Sequence of chain 1.M:
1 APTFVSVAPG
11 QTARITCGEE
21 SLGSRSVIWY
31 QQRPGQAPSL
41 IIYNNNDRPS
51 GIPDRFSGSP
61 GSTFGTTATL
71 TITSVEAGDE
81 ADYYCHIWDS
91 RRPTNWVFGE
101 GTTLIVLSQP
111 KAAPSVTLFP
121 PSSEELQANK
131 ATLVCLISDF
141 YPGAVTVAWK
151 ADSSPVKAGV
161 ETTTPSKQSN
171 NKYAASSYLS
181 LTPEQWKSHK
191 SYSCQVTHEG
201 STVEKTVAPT

Sequence of chain 1.C:
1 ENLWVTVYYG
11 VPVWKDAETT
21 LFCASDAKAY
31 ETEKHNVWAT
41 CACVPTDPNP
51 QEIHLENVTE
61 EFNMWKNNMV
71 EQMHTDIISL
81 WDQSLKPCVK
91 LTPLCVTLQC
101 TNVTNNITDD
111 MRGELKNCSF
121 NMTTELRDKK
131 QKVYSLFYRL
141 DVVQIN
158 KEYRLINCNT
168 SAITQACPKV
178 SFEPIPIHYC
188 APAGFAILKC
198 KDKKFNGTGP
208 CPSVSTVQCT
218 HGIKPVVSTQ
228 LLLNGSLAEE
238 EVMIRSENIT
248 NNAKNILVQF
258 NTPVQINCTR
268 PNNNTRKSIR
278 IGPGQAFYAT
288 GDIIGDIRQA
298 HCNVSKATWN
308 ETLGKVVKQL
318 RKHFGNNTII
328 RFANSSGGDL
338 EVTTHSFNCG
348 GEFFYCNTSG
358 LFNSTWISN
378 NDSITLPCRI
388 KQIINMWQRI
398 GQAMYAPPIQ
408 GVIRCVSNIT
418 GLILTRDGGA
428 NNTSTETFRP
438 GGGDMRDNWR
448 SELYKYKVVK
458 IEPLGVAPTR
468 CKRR

Sequence of chain 1.N:
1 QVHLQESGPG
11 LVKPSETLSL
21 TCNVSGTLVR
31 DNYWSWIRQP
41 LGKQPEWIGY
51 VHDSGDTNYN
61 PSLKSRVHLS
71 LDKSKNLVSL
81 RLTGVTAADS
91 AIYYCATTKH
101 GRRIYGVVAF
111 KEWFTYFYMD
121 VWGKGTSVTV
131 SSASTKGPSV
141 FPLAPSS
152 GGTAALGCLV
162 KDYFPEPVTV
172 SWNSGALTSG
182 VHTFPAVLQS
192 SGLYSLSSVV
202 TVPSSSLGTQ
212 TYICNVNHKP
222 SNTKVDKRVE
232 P

This protein binds this small molecule.
Small molecule (SMILES): CC(=O)N[C@H]1[C@H](O[C@H]2[C@H](O)[C@@H](NC(C)=O)CO[C@@H]2CO)O[C@H](CO)[C@@H](O[C@@H]2O[C@H](CO[C@H]3O[C@H](CO[C@H]4O[C@H](CO)[C@@H](O)[C@H](O)[C@@H]4O)[C@@H](O)[C@H](O[C@H]4O[C@H](CO)[C@@H](O)[C@H](O)[C@@H]4O)[C@@H]3O)[C@@H](O)[C@H](O[C@H]3O[C@H](CO)[C@@H](O)[C@H](O)[C@@H]3O[C@H]3O[C@H](CO)[C@@H](O)[C@H](O)[C@@H]3O)[C@@H]2O)[C@@H]1O

Binding-site contacts:
Ligand atom C8 contacts residue HIS298 of chain 1.C at 3.1 Å.
Ligand atom C8 contacts residue THR266 of chain 1.C at 3.3 Å.
Ligand atom C2 contacts residue GLY106 of chain 1.N at 3.8 Å.
Ligand atom C5 contacts residue ASN300 of chain 1.C at 3.7 Å.
Ligand atom O7 contacts residue VAL107 of chain 1.N at 2.8 Å (h-bond).
Ligand atom N2 contacts residue ASN300 of chain 1.C at 2.9 Å (h-bond).
Ligand atom C4 contacts residue SER62 of chain 1.M at 4.0 Å.
Ligand atom C4 contacts residue ARG103 of chain 1.N at 3.9 Å.
Ligand atom C2 contacts residue SER62 of chain 1.M at 3.8 Å.
Ligand atom O2 contacts residue SER62 of chain 1.M at 4.0 Å.
Ligand atom C5 contacts residue ILE104 of chain 1.N at 3.8 Å (hydrophobic).
Ligand atom O5 contacts residue ASN300 of chain 1.C at 2.4 Å (h-bond).
Ligand atom O4 contacts residue ASN45 of chain 1.M at 2.5 Å (h-bond).
Ligand atom C3 contacts residue SER62 of chain 1.M at 3.7 Å.
Ligand atom C6 contacts residue ILE104 of chain 1.N at 4.0 Å (hydrophobic).
Ligand atom O3 contacts residue PRO60 of chain 1.M at 3.2 Å.
Ligand atom O7 contacts residue VAL108 of chain 1.N at 3.5 Å.
Ligand atom C5 contacts residue ARG103 of chain 1.N at 3.7 Å.
Ligand atom O3 contacts residue SER62 of chain 1.M at 3.4 Å (h-bond).
Ligand atom O3 contacts residue GLY61 of chain 1.M at 2.7 Å (h-bond).
Ligand atom C3 contacts residue GLY61 of chain 1.M at 3.9 Å.
Ligand atom O5 contacts residue VAL107 of chain 1.N at 3.7 Å.
Ligand atom C2 contacts residue ASN300 of chain 1.C at 2.5 Å.
Ligand atom C7 contacts residue VAL107 of chain 1.N at 4.0 Å (hydrophobic).
Ligand atom O5 contacts residue GLY106 of chain 1.N at 3.9 Å.
Ligand atom O5 contacts residue THR382 of chain 1.C at 3.9 Å.
Ligand atom O4 contacts residue GLY61 of chain 1.M at 3.9 Å.
Ligand atom C4 contacts residue GLY106 of chain 1.N at 3.4 Å.
Ligand atom O3 contacts residue GLY106 of chain 1.N at 3.9 Å.
Ligand atom C7 contacts residue ASN300 of chain 1.C at 3.4 Å.
Ligand atom C3 contacts residue GLY106 of chain 1.N at 3.9 Å.
Ligand atom C4 contacts residue ASN45 of chain 1.M at 3.7 Å.
Ligand atom C6 contacts residue THR382 of chain 1.C at 3.9 Å.
Ligand atom C3 contacts residue ASN300 of chain 1.C at 3.8 Å.
Ligand atom O4 contacts residue ILE104 of chain 1.N at 3.8 Å.
Ligand atom C1 contacts residue ASN300 of chain 1.C at 1.4 Å.
Ligand atom O4 contacts residue VAL107 of chain 1.N at 3.4 Å.
Ligand atom O4 contacts residue ARG103 of chain 1.N at 3.2 Å (salt-bridge).
Ligand atom C8 contacts residue ASN300 of chain 1.C at 3.6 Å.
Ligand atom O6 contacts residue ASP379 of chain 1.C at 3.5 Å (salt-bridge).